Binding-site contacts:
Ligand atom C8 contacts residue ARG109 of chain 1.A at 3.5 Å.
Ligand atom C7 contacts residue ARG109 of chain 1.A at 3.7 Å.
Ligand atom N2 contacts residue ASN112 of chain 1.A at 3.0 Å (h-bond).
Ligand atom C1 contacts residue ASN112 of chain 1.A at 1.4 Å.
Ligand atom C4 contacts residue ASN112 of chain 1.A at 4.2 Å.
Ligand atom C7 contacts residue ASN112 of chain 1.A at 3.4 Å.
Ligand atom N2 contacts residue ARG109 of chain 1.A at 3.9 Å.
Ligand atom O3 contacts residue ARG109 of chain 1.A at 4.3 Å.
Ligand atom C8 contacts residue ASN112 of chain 1.A at 4.1 Å.
Ligand atom C8 contacts residue ILE110 of chain 1.A at 3.8 Å (hydrophobic).
Ligand atom O5 contacts residue ASN112 of chain 1.A at 2.4 Å (h-bond).
Ligand atom O7 contacts residue ARG109 of chain 1.A at 4.2 Å.
Ligand atom C3 contacts residue ASN112 of chain 1.A at 3.8 Å.
Ligand atom O7 contacts residue ASN112 of chain 1.A at 3.6 Å (h-bond).
Ligand atom C5 contacts residue ASN112 of chain 1.A at 3.7 Å.
Ligand atom C2 contacts residue ASN112 of chain 1.A at 2.4 Å.

Sequence of chain 1.A:
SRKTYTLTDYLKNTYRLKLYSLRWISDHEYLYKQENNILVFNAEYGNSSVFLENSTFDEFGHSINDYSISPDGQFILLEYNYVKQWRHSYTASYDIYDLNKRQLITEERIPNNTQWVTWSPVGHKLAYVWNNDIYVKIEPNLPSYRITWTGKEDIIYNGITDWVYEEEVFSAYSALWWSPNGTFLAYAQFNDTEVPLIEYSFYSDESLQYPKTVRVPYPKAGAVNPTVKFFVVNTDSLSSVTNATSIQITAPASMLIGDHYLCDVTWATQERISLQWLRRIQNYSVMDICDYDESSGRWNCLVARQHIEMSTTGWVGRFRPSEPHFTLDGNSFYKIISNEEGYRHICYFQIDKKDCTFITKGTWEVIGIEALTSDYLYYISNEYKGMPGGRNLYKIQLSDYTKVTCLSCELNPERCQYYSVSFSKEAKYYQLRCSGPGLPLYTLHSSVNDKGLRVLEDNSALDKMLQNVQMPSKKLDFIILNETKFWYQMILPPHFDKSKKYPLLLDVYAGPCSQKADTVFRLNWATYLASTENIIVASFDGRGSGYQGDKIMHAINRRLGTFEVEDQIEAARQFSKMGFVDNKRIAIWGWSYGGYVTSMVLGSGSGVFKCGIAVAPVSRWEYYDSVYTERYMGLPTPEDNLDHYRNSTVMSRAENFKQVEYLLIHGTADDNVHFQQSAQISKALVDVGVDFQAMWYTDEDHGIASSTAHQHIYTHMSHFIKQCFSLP

A protein and the small-molecule ligand that binds it are described below.
Small molecule (SMILES): CC(=O)N[C@H]1[C@H](O[C@H]2[C@H](O)[C@@H](NC(C)=O)CO[C@@H]2CO)O[C@H](CO)[C@@H](O)[C@@H]1O